Sequence of chain 1.WA:
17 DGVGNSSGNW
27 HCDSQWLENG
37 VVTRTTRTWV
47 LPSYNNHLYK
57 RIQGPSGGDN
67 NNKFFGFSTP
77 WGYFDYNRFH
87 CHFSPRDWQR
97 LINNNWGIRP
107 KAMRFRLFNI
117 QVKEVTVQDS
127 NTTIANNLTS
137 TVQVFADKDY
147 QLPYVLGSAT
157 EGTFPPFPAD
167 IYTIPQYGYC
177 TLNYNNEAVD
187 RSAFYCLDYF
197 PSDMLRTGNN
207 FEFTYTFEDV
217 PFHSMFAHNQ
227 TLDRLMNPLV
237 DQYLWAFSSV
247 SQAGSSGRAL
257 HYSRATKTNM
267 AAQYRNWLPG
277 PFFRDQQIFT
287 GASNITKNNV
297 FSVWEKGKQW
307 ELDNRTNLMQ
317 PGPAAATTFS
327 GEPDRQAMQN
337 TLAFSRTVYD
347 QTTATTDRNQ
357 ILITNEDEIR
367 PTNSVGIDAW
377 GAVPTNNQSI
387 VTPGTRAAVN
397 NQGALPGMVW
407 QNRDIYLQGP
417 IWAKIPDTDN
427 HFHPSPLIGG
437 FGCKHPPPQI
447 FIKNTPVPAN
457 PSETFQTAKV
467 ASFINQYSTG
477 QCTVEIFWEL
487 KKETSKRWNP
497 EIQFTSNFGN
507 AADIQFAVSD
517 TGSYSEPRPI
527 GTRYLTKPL

The small molecule below binds the protein below.
Small molecule (SMILES): Nc1ncnc2c1ncn2[C@H]1C[C@H](O)[C@@H](COP(=O)(O)O)O1

Sequence of chain 1.XA:
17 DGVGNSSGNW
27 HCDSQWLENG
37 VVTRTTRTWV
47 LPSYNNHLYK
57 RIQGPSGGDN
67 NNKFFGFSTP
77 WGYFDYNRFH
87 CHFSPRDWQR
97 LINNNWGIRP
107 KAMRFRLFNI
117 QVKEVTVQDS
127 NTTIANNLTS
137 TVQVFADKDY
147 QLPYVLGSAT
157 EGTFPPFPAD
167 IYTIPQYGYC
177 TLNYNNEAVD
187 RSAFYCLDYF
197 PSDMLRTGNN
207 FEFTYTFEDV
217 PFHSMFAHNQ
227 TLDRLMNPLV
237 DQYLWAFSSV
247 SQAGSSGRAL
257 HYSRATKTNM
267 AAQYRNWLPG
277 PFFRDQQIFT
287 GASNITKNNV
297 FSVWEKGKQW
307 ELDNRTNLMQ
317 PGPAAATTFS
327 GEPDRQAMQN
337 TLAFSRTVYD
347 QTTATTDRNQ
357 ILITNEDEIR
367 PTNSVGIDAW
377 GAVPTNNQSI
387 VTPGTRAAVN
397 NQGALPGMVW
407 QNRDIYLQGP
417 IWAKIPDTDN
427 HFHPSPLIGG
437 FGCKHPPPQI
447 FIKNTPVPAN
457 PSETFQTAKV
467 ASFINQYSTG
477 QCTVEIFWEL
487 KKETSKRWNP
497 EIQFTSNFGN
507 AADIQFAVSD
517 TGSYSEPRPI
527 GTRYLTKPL

Binding-site contacts:
Ligand atom N9 contacts residue PRO217 of chain 1.WA at 4.2 Å.
Ligand atom C2 contacts residue PRO430 of chain 1.WA at 3.8 Å (hydrophobic).
Ligand atom N1 contacts residue PRO217 of chain 1.WA at 4.1 Å.
Ligand atom N6 contacts residue PRO430 of chain 1.WA at 4.1 Å.
Ligand atom C6 contacts residue PRO430 of chain 1.WA at 3.7 Å (hydrophobic).
Ligand atom N6 contacts residue GLY436 of chain 1.WA at 3.8 Å.
Ligand atom C4 contacts residue PRO217 of chain 1.WA at 3.8 Å (hydrophobic).
Ligand atom O2P contacts residue HIS427 of chain 1.XA at 3.1 Å.
Ligand atom N7 contacts residue SER431 of chain 1.WA at 3.8 Å.
Ligand atom C2' contacts residue HIS429 of chain 1.WA at 3.7 Å.
Ligand atom C8 contacts residue ASP425 of chain 1.XA at 4.1 Å.
Ligand atom N3 contacts residue PRO430 of chain 1.WA at 4.1 Å.
Ligand atom O2P contacts residue ASN426 of chain 1.XA at 3.3 Å.
Ligand atom O5' contacts residue HIS429 of chain 1.WA at 4.2 Å.
Ligand atom C5 contacts residue PRO217 of chain 1.WA at 3.8 Å (hydrophobic).
Ligand atom N9 contacts residue ASN426 of chain 1.XA at 4.1 Å.
Ligand atom C2' contacts residue PRO430 of chain 1.WA at 3.5 Å (hydrophobic).
Ligand atom N6 contacts residue SER431 of chain 1.WA at 3.3 Å.
Ligand atom C8 contacts residue ASN426 of chain 1.XA at 3.0 Å.
Ligand atom N6 contacts residue GLY438 of chain 1.WA at 4.2 Å.
Ligand atom C5' contacts residue HIS429 of chain 1.WA at 3.1 Å.
Ligand atom O4' contacts residue HIS429 of chain 1.WA at 4.0 Å.
Ligand atom N6 contacts residue ASN408 of chain 1.WA at 3.9 Å.
Ligand atom C6 contacts residue SER431 of chain 1.WA at 3.8 Å.
Ligand atom N7 contacts residue ASN408 of chain 1.WA at 3.5 Å (h-bond).
Ligand atom C3' contacts residue HIS429 of chain 1.WA at 3.7 Å.
Ligand atom N3 contacts residue PRO217 of chain 1.WA at 3.9 Å.
Ligand atom O2P contacts residue ASP425 of chain 1.XA at 3.2 Å (salt-bridge).
Ligand atom N6 contacts residue PRO432 of chain 1.WA at 4.0 Å.
Ligand atom C4' contacts residue HIS429 of chain 1.WA at 3.9 Å.
Ligand atom C6 contacts residue PRO217 of chain 1.WA at 4.0 Å (hydrophobic).
Ligand atom O4' contacts residue ASN426 of chain 1.XA at 4.0 Å.
Ligand atom P contacts residue ASP425 of chain 1.XA at 3.7 Å.
Ligand atom N7 contacts residue ASN426 of chain 1.XA at 3.5 Å (h-bond).
Ligand atom N1 contacts residue GLY438 of chain 1.WA at 3.7 Å.
Ligand atom C5' contacts residue HIS427 of chain 1.XA at 4.0 Å.
Ligand atom C2 contacts residue GLY438 of chain 1.WA at 3.9 Å.
Ligand atom N1 contacts residue PRO430 of chain 1.WA at 3.5 Å (h-bond).
Ligand atom C5 contacts residue SER431 of chain 1.WA at 4.0 Å.
Ligand atom C2 contacts residue PRO217 of chain 1.WA at 3.8 Å (hydrophobic).